Sequence of chain 1.L:
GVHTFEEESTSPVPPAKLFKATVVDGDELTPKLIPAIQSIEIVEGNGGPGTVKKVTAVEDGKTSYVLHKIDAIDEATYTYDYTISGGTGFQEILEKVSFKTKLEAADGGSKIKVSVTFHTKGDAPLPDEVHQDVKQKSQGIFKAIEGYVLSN

This small molecule binds to this protein.
Small molecule (SMILES): O=S(=O)(O)c1cccc2cccc(Nc3ccccc3)c12

Binding-site contacts:
Ligand atom O1 contacts residue VAL67 of chain 1.L at 3.5 Å.
Ligand atom C12 contacts residue 2AN1 of chain 1.NC at 3.8 Å.
Ligand atom C4 contacts residue ILE142 of chain 1.L at 3.3 Å (hydrophobic).
Ligand atom O2 contacts residue LYS138 of chain 1.L at 3.0 Å (salt-bridge).
Ligand atom O1 contacts residue ILE85 of chain 1.L at 4.0 Å.
Ligand atom C7 contacts residue VAL135 of chain 1.L at 3.9 Å (hydrophobic).
Ligand atom C5 contacts residue ILE85 of chain 1.L at 3.7 Å (hydrophobic).
Ligand atom C15 contacts residue SER65 of chain 1.L at 3.8 Å.
Ligand atom C14 contacts residue ALA58 of chain 1.L at 3.7 Å (hydrophobic).
Ligand atom C8 contacts residue VAL135 of chain 1.L at 4.0 Å (hydrophobic).
Ligand atom C15 contacts residue VAL56 of chain 1.L at 3.3 Å (hydrophobic).
Ligand atom C16 contacts residue VAL67 of chain 1.L at 3.5 Å (hydrophobic).
Ligand atom C7 contacts residue SER139 of chain 1.L at 3.7 Å.
Ligand atom C3 contacts residue ILE142 of chain 1.L at 3.6 Å (hydrophobic).
Ligand atom C13 contacts residue GLY90 of chain 1.L at 3.6 Å.
Ligand atom C6 contacts residue ILE85 of chain 1.L at 3.3 Å (hydrophobic).
Ligand atom C15 contacts residue TYR66 of chain 1.L at 3.8 Å (hydrophobic).
Ligand atom C14 contacts residue SER65 of chain 1.L at 3.4 Å.
Ligand atom O3 contacts residue VAL135 of chain 1.L at 3.7 Å.
Ligand atom S contacts residue GLN92 of chain 1.L at 4.0 Å.
Ligand atom O3 contacts residue PHE91 of chain 1.L at 3.8 Å.
Ligand atom C14 contacts residue TYR66 of chain 1.L at 4.0 Å (hydrophobic).
Ligand atom C11 contacts residue 2AN1 of chain 1.NC at 3.9 Å.
Ligand atom C13 contacts residue SER65 of chain 1.L at 3.8 Å.
Ligand atom C12 contacts residue GLY90 of chain 1.L at 3.6 Å.
Ligand atom C6 contacts residue SER139 of chain 1.L at 4.0 Å.
Ligand atom C9 contacts residue LYS138 of chain 1.L at 4.0 Å.
Ligand atom C8 contacts residue ILE85 of chain 1.L at 3.9 Å (hydrophobic).
Ligand atom C7 contacts residue ILE85 of chain 1.L at 3.4 Å (hydrophobic).
Ligand atom C3 contacts residue 2AN1 of chain 1.NC at 4.0 Å.
Ligand atom C13 contacts residue GLU60 of chain 1.L at 3.8 Å.
Ligand atom C2 contacts residue 2AN1 of chain 1.NC at 3.9 Å.
Ligand atom O2 contacts residue GLN92 of chain 1.L at 3.5 Å (h-bond).
Ligand atom C15 contacts residue ALA58 of chain 1.L at 3.7 Å (hydrophobic).
Ligand atom N contacts residue 2AN1 of chain 1.NC at 4.0 Å.
Ligand atom O1 contacts residue PHE91 of chain 1.L at 3.5 Å.
Ligand atom C11 contacts residue VAL67 of chain 1.L at 3.9 Å (hydrophobic).
Ligand atom C15 contacts residue VAL67 of chain 1.L at 3.8 Å (hydrophobic).
Ligand atom O3 contacts residue GLN92 of chain 1.L at 3.1 Å (h-bond).
Ligand atom C16 contacts residue VAL56 of chain 1.L at 3.9 Å (hydrophobic).